Binding-site contacts:
Ligand atom C8 contacts residue SER65 of chain 1.B at 2.4 Å.
Ligand atom N contacts residue GLN121 of chain 1.B at 3.9 Å.
Ligand atom C6 contacts residue ASN153 of chain 1.B at 3.4 Å.
Ligand atom C4 contacts residue TYR223 of chain 1.B at 4.1 Å (hydrophobic).
Ligand atom C10 contacts residue SER65 of chain 1.B at 4.1 Å.
Ligand atom O1 contacts residue TYR223 of chain 1.B at 3.9 Å.
Ligand atom O1 contacts residue GLN121 of chain 1.B at 3.4 Å.
Ligand atom O3 contacts residue TYR151 of chain 1.B at 2.8 Å (h-bond).
Ligand atom C10 contacts residue TYR223 of chain 1.B at 3.5 Å (hydrophobic).
Ligand atom C8 contacts residue SER316 of chain 1.B at 3.6 Å.
Ligand atom C1 contacts residue THR317 of chain 1.B at 4.2 Å.
Ligand atom C7 contacts residue LEU120 of chain 1.B at 4.2 Å (hydrophobic).
Ligand atom C3 contacts residue TYR223 of chain 1.B at 4.2 Å (hydrophobic).
Ligand atom C7 contacts residue ASN153 of chain 1.B at 4.0 Å.
Ligand atom C5 contacts residue ASN153 of chain 1.B at 3.2 Å.
Ligand atom C2 contacts residue ASN318 of chain 1.B at 4.2 Å.
Ligand atom C4 contacts residue GLN121 of chain 1.B at 3.9 Å.
Ligand atom C5 contacts residue TYR223 of chain 1.B at 4.3 Å (hydrophobic).
Ligand atom O1 contacts residue ASN153 of chain 1.B at 2.8 Å (h-bond).
Ligand atom C10 contacts residue SER316 of chain 1.B at 4.0 Å.
Ligand atom O3 contacts residue EPE1 of chain 1.J at 4.0 Å.
Ligand atom C9 contacts residue SER65 of chain 1.B at 2.8 Å.
Ligand atom C7 contacts residue EPE1 of chain 1.J at 4.1 Å.
Ligand atom C9 contacts residue SER316 of chain 1.B at 3.3 Å.
Ligand atom C7 contacts residue SER65 of chain 1.B at 3.5 Å.
Ligand atom C4 contacts residue ASN153 of chain 1.B at 3.4 Å.
Ligand atom O3 contacts residue SER65 of chain 1.B at 2.1 Å (h-bond).
Ligand atom O2 contacts residue GLY64 of chain 1.B at 3.8 Å.
Ligand atom C3 contacts residue GLN121 of chain 1.B at 4.2 Å.
Ligand atom B contacts residue TYR151 of chain 1.B at 3.9 Å.
Ligand atom B contacts residue SER316 of chain 1.B at 3.7 Å.
Ligand atom B contacts residue SER65 of chain 1.B at 1.4 Å.
Ligand atom C1 contacts residue ASN318 of chain 1.B at 4.2 Å.
Ligand atom O2 contacts residue SER65 of chain 1.B at 1.9 Å (h-bond).
Ligand atom C6 contacts residue LEU120 of chain 1.B at 4.3 Å (hydrophobic).
Ligand atom O2 contacts residue GLY315 of chain 1.B at 3.3 Å.
Ligand atom C10 contacts residue ASN153 of chain 1.B at 3.6 Å.
Ligand atom C9 contacts residue TYR223 of chain 1.B at 3.8 Å (hydrophobic).
Ligand atom O2 contacts residue SER316 of chain 1.B at 2.5 Å (h-bond).
Ligand atom C9 contacts residue ASN153 of chain 1.B at 4.2 Å.

The protein below binds the small molecule below.
Small molecule (SMILES): CCN(C)C(=O)c1ccc(B(O)O)cc1

Sequence of chain 1.B:
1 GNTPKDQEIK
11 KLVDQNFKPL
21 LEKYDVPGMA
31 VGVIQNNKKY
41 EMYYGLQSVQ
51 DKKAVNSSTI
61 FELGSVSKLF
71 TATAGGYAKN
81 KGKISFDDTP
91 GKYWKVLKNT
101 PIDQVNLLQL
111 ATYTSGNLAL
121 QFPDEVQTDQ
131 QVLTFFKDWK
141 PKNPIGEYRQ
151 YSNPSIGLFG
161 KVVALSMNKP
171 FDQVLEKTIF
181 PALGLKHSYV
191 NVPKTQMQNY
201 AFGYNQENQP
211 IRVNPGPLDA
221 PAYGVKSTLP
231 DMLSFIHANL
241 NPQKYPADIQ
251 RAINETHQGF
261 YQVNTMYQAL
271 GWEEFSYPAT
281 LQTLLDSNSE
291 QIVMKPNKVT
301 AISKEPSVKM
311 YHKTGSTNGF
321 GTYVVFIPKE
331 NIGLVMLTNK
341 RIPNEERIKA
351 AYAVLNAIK